The small molecule below binds the protein below.
Small molecule (SMILES): N[C@@H](CCCC[NH3+])C(=O)O

Sequence of chain 1.G:
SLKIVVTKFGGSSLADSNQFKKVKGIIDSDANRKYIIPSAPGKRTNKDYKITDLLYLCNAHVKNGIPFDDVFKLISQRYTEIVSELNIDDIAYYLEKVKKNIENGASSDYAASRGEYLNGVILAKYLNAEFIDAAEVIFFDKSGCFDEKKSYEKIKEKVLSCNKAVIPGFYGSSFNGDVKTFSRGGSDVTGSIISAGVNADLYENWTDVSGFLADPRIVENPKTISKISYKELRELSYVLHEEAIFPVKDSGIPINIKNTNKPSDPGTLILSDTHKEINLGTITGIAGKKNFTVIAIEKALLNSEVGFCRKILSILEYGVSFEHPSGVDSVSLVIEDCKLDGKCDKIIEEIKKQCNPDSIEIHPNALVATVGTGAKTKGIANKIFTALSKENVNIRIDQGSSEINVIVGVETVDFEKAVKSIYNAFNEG

Binding-site contacts:
Ligand atom O contacts residue VAL312 of chain 1.G at 3.9 Å.
Ligand atom OXT contacts residue ARG316 of chain 1.G at 4.1 Å.
Ligand atom CE contacts residue ASN309 of chain 1.G at 4.1 Å.
Ligand atom CG contacts residue PHE329 of chain 1.H at 4.4 Å (hydrophobic).
Ligand atom CA contacts residue LEU308 of chain 1.G at 3.9 Å (hydrophobic).
Ligand atom OXT contacts residue PHE314 of chain 1.G at 2.8 Å (h-bond).
Ligand atom OXT contacts residue CYS315 of chain 1.G at 2.6 Å (h-bond).
Ligand atom CE contacts residue PHE329 of chain 1.H at 3.7 Å (hydrophobic).
Ligand atom C contacts residue LEU308 of chain 1.G at 4.0 Å (hydrophobic).
Ligand atom CA contacts residue GLU311 of chain 1.G at 3.8 Å.
Ligand atom O contacts residue GLY313 of chain 1.G at 3.1 Å.
Ligand atom O contacts residue GLU311 of chain 1.G at 2.7 Å (salt-bridge).
Ligand atom C contacts residue CYS315 of chain 1.G at 3.6 Å (hydrophobic).
Ligand atom CG contacts residue ASN309 of chain 1.G at 3.4 Å.
Ligand atom O contacts residue CYS315 of chain 1.G at 4.0 Å.
Ligand atom C contacts residue PHE314 of chain 1.G at 3.0 Å (hydrophobic).
Ligand atom CD contacts residue ASN309 of chain 1.G at 4.4 Å.
Ligand atom C contacts residue ASN309 of chain 1.G at 4.3 Å.
Ligand atom N contacts residue VAL312 of chain 1.G at 4.5 Å.
Ligand atom CB contacts residue ASN309 of chain 1.G at 4.0 Å.
Ligand atom CB contacts residue PHE329 of chain 1.H at 4.0 Å (hydrophobic).
Ligand atom NZ contacts residue GLU330 of chain 1.H at 4.0 Å.
Ligand atom OXT contacts residue GLY313 of chain 1.G at 3.0 Å.
Ligand atom C contacts residue VAL312 of chain 1.G at 4.5 Å (hydrophobic).
Ligand atom O contacts residue LEU308 of chain 1.G at 3.6 Å (h-bond).
Ligand atom CA contacts residue ASN309 of chain 1.G at 3.3 Å.
Ligand atom C contacts residue GLU311 of chain 1.G at 3.5 Å.
Ligand atom NZ contacts residue GLY335 of chain 1.G at 3.4 Å (h-bond).
Ligand atom CB contacts residue CYS315 of chain 1.G at 3.9 Å (hydrophobic).
Ligand atom N contacts residue SER328 of chain 1.H at 3.9 Å.
Ligand atom O contacts residue ASN309 of chain 1.G at 4.2 Å.
Ligand atom CD contacts residue PHE329 of chain 1.H at 3.7 Å (hydrophobic).
Ligand atom C contacts residue GLY313 of chain 1.G at 3.4 Å.
Ligand atom N contacts residue ASN309 of chain 1.G at 3.0 Å (h-bond).
Ligand atom CE contacts residue GLY335 of chain 1.G at 4.2 Å.
Ligand atom CD contacts residue CYS315 of chain 1.G at 3.8 Å (hydrophobic).
Ligand atom N contacts residue GLU311 of chain 1.G at 3.6 Å (salt-bridge).
Ligand atom CG contacts residue CYS315 of chain 1.G at 4.2 Å (hydrophobic).
Ligand atom O contacts residue PHE314 of chain 1.G at 2.5 Å (h-bond).
Ligand atom NZ contacts residue SER334 of chain 1.G at 3.2 Å.

Sequence of chain 1.H:
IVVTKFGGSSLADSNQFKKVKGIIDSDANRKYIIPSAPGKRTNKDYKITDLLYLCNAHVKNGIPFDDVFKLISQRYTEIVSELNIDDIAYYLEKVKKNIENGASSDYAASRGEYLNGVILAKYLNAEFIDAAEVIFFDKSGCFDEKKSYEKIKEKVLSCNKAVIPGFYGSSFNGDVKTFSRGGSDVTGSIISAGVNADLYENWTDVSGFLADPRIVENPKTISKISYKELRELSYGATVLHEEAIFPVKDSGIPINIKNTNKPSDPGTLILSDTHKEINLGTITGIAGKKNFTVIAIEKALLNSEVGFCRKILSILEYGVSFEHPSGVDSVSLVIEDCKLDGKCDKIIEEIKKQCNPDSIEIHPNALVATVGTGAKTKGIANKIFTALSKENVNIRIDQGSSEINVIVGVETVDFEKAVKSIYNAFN